Sequence of chain 1.E:
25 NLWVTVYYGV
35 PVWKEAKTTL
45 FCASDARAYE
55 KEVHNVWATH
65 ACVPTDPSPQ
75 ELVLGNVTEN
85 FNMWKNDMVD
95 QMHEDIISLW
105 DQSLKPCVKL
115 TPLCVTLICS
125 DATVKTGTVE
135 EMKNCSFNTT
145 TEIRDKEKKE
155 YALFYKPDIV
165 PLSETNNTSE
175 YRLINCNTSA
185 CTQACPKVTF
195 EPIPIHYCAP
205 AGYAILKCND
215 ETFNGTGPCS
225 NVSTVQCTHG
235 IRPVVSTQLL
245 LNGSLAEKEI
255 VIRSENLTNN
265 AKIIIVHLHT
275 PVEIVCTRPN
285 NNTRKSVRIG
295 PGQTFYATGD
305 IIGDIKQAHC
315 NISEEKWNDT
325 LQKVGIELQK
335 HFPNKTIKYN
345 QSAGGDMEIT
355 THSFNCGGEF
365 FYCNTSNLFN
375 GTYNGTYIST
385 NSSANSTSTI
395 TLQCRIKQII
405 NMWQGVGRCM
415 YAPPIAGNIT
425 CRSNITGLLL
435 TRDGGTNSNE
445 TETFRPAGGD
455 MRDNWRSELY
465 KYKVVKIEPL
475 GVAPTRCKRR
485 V

Binding-site contacts:
Ligand atom C2 contacts residue ASN315 of chain 1.E at 2.4 Å.
Ligand atom C7 contacts residue ASN315 of chain 1.E at 3.2 Å.
Ligand atom N2 contacts residue HIS313 of chain 1.E at 3.3 Å (h-bond).
Ligand atom C3 contacts residue TYR47 of chain 1.H at 3.7 Å (hydrophobic).
Ligand atom O3 contacts residue TRP101 of chain 1.G at 3.3 Å.
Ligand atom C5 contacts residue ASN315 of chain 1.E at 3.6 Å.
Ligand atom C1 contacts residue ASN315 of chain 1.E at 1.4 Å.
Ligand atom O5 contacts residue ASN315 of chain 1.E at 2.3 Å (h-bond).
Ligand atom N2 contacts residue ASN315 of chain 1.E at 2.9 Å (h-bond).
Ligand atom O6 contacts residue THR393 of chain 1.E at 2.9 Å (h-bond).
Ligand atom O4 contacts residue ASN113 of chain 1.G at 3.3 Å.
Ligand atom O5 contacts residue THR395 of chain 1.E at 3.1 Å (h-bond).
Ligand atom O5 contacts residue TYR106 of chain 1.G at 3.7 Å.
Ligand atom O4 contacts residue ASP115 of chain 1.G at 2.4 Å (salt-bridge).
Ligand atom O6 contacts residue GLU48 of chain 1.H at 2.9 Å (salt-bridge).
Ligand atom O3 contacts residue ALA54 of chain 1.H at 3.0 Å (h-bond).
Ligand atom C1 contacts residue TYR106 of chain 1.G at 3.6 Å (hydrophobic).
Ligand atom C3 contacts residue ASN315 of chain 1.E at 3.8 Å.
Ligand atom C6 contacts residue TRP101 of chain 1.G at 3.6 Å (hydrophobic).
Ligand atom C3 contacts residue PRO53 of chain 1.H at 3.7 Å (hydrophobic).
Ligand atom C3 contacts residue TYR44 of chain 1.H at 3.5 Å (hydrophobic).
Ligand atom O7 contacts residue ASN315 of chain 1.E at 3.1 Å (h-bond).
Ligand atom C1 contacts residue HIS313 of chain 1.E at 3.8 Å.
Ligand atom C1 contacts residue THR395 of chain 1.E at 3.8 Å.
Ligand atom C3 contacts residue ALA54 of chain 1.H at 3.6 Å (hydrophobic).
Ligand atom O4 contacts residue ALA54 of chain 1.H at 2.7 Å (h-bond).
Ligand atom O3 contacts residue TYR44 of chain 1.H at 2.4 Å (h-bond).
Ligand atom C5 contacts residue THR395 of chain 1.E at 3.5 Å.
Ligand atom O4 contacts residue TYR44 of chain 1.H at 3.2 Å (h-bond).
Ligand atom C4 contacts residue ALA54 of chain 1.H at 3.6 Å (hydrophobic).
Ligand atom C6 contacts residue ASP115 of chain 1.G at 3.8 Å.
Ligand atom C4 contacts residue ASP115 of chain 1.G at 3.4 Å.
Ligand atom C4 contacts residue TYR44 of chain 1.H at 3.8 Å (hydrophobic).
Ligand atom O4 contacts residue PRO53 of chain 1.H at 3.5 Å.
Ligand atom O3 contacts residue TYR47 of chain 1.H at 3.2 Å (h-bond).
Ligand atom C6 contacts residue THR395 of chain 1.E at 3.5 Å.
Ligand atom C4 contacts residue TYR106 of chain 1.G at 3.7 Å (hydrophobic).
Ligand atom C8 contacts residue THR281 of chain 1.E at 3.8 Å.
Ligand atom O3 contacts residue PRO53 of chain 1.H at 3.4 Å.
Ligand atom O6 contacts residue HIS32 of chain 1.G at 3.4 Å.

Sequence of chain 1.G:
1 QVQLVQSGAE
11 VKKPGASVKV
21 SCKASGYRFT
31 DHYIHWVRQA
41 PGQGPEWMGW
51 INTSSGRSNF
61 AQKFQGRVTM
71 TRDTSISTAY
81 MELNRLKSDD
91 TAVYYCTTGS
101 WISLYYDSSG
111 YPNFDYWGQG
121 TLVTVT

This small molecule binds to this protein.
Small molecule (SMILES): CC(=O)N[C@H]1[C@H](O[C@H]2[C@H](O)[C@@H](NC(C)=O)CO[C@@H]2CO)O[C@H](CO)[C@@H](O[C@@H]2O[C@H](CO[C@H]3O[C@H](CO)[C@@H](O)[C@H](O)[C@@H]3O)[C@@H](O)[C@H](O[C@H]3O[C@H](CO)[C@@H](O)[C@H](O)[C@@H]3O[C@H]3O[C@H](CO)[C@@H](O)[C@H](O)[C@@H]3O[C@H]3O[C@H](CO)[C@@H](O)[C@H](O)[C@@H]3O)[C@@H]2O)[C@@H]1O

Sequence of chain 1.H:
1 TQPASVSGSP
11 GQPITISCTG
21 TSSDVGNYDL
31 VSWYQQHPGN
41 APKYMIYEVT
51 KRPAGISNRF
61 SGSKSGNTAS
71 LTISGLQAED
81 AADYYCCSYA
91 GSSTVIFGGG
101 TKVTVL